Sequence of chain 1.B:
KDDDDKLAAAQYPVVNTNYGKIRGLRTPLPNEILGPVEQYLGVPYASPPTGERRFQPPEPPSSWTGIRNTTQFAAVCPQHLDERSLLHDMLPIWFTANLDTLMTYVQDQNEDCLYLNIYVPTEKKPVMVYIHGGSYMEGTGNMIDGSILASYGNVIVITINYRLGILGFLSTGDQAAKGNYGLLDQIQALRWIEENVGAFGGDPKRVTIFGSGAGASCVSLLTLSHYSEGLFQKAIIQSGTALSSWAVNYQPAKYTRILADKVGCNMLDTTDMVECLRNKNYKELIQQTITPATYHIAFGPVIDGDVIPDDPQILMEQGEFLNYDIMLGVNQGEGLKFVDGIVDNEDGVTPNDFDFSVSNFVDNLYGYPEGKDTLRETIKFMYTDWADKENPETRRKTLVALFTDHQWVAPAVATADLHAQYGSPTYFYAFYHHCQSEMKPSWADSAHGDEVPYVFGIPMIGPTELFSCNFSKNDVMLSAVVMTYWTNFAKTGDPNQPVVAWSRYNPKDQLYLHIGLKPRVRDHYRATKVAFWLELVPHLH

Binding-site contacts:
Ligand atom C1 contacts residue EDO1 of chain 1.EA at 3.8 Å.
Ligand atom C1 contacts residue ASN71 of chain 1.B at 1.4 Å.
Ligand atom C1 contacts residue ARG25 of chain 1.B at 4.1 Å.
Ligand atom O7 contacts residue ASN71 of chain 1.B at 4.1 Å.
Ligand atom N2 contacts residue ARG25 of chain 1.B at 4.1 Å.
Ligand atom C3 contacts residue ASN71 of chain 1.B at 3.7 Å.
Ligand atom C6 contacts residue EDO1 of chain 1.EA at 3.4 Å.
Ligand atom N2 contacts residue ASN71 of chain 1.B at 3.1 Å (h-bond).
Ligand atom C6 contacts residue ASN71 of chain 1.B at 4.4 Å.
Ligand atom C2 contacts residue ASN71 of chain 1.B at 2.5 Å.
Ligand atom O5 contacts residue EDO1 of chain 1.EA at 3.2 Å (h-bond).
Ligand atom O6 contacts residue EDO1 of chain 1.EA at 4.4 Å.
Ligand atom C5 contacts residue ASN71 of chain 1.B at 3.4 Å.
Ligand atom C7 contacts residue ILE69 of chain 1.B at 4.4 Å (hydrophobic).
Ligand atom C5 contacts residue EDO1 of chain 1.EA at 3.4 Å.
Ligand atom C7 contacts residue ASN71 of chain 1.B at 3.8 Å.
Ligand atom O5 contacts residue ASN71 of chain 1.B at 2.0 Å (h-bond).
Ligand atom C4 contacts residue EDO1 of chain 1.EA at 4.5 Å.
Ligand atom C4 contacts residue ASN71 of chain 1.B at 4.0 Å.
Ligand atom C8 contacts residue ILE69 of chain 1.B at 3.1 Å (hydrophobic).

The small molecule below binds the protein below.
Small molecule (SMILES): CC(=O)N[C@@H]1[C@@H](O)[C@H](O)[C@@H](CO)O[C@H]1O